Sequence of chain 1.E:
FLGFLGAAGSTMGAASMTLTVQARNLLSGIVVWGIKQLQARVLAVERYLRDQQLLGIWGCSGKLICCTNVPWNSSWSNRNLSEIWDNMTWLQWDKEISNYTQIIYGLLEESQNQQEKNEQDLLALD

The protein below binds the small molecule below.
Small molecule (SMILES): CC(=O)N[C@@H]1[C@@H](O)[C@H](O)[C@@H](CO)O[C@H]1O

Binding-site contacts:
Ligand atom C8 contacts residue ILE124 of chain 1.E at 4.3 Å (hydrophobic).
Ligand atom O7 contacts residue ASN126 of chain 1.E at 3.5 Å (h-bond).
Ligand atom C4 contacts residue ASN126 of chain 1.E at 4.2 Å.
Ligand atom C1 contacts residue ASN126 of chain 1.E at 1.5 Å.
Ligand atom N2 contacts residue ASN126 of chain 1.E at 2.8 Å (h-bond).
Ligand atom C8 contacts residue SER125 of chain 1.E at 4.0 Å.
Ligand atom O7 contacts residue GLU123 of chain 1.E at 4.2 Å.
Ligand atom C8 contacts residue LYS122 of chain 1.E at 3.0 Å.
Ligand atom C5 contacts residue ASN126 of chain 1.E at 3.7 Å.
Ligand atom C7 contacts residue ASN126 of chain 1.E at 3.2 Å.
Ligand atom C3 contacts residue ASN126 of chain 1.E at 3.8 Å.
Ligand atom O5 contacts residue ASN126 of chain 1.E at 2.4 Å (h-bond).
Ligand atom C8 contacts residue GLU123 of chain 1.E at 3.3 Å.
Ligand atom C2 contacts residue ASN126 of chain 1.E at 2.4 Å.
Ligand atom O7 contacts residue TYR127 of chain 1.E at 4.0 Å.
Ligand atom C7 contacts residue GLU123 of chain 1.E at 4.3 Å.
Ligand atom C7 contacts residue LYS122 of chain 1.E at 4.2 Å.
Ligand atom C8 contacts residue ASN126 of chain 1.E at 3.9 Å.